Binding-site contacts:
Ligand atom C6 contacts residue TRP307 of chain 1.A at 3.3 Å (hydrophobic).
Ligand atom OAJ contacts residue TRP257 of chain 1.A at 3.7 Å.
Ligand atom CBD contacts residue ASN297 of chain 1.A at 3.3 Å.
Ligand atom OAP contacts residue ARG245 of chain 1.A at 3.6 Å.
Ligand atom CCR contacts residue ARG245 of chain 1.A at 3.5 Å.
Ligand atom CAX contacts residue ALA296 of chain 1.A at 3.7 Å (hydrophobic).
Ligand atom OAS contacts residue ARG245 of chain 1.A at 3.3 Å.
Ligand atom OAN contacts residue TYR249 of chain 1.A at 3.3 Å.
Ligand atom OAU contacts residue TYR311 of chain 1.A at 3.6 Å.
Ligand atom CBI contacts residue TRP307 of chain 1.A at 3.6 Å (hydrophobic).
Ligand atom O5 contacts residue TRP307 of chain 1.A at 2.9 Å (h-bond).
Ligand atom O6 contacts residue TYR311 of chain 1.A at 3.5 Å.
Ligand atom CBC contacts residue LMN1 of chain 1.E at 3.8 Å.
Ligand atom C3 contacts residue ARG245 of chain 1.A at 3.6 Å.
Ligand atom OAT contacts residue GLU252 of chain 1.A at 3.5 Å (salt-bridge).
Ligand atom OAP contacts residue TYR249 of chain 1.A at 3.3 Å.
Ligand atom CBG contacts residue LMN1 of chain 1.E at 3.7 Å.
Ligand atom CAA contacts residue ILE306 of chain 1.A at 3.7 Å (hydrophobic).
Ligand atom CBN contacts residue LMN1 of chain 1.E at 3.7 Å.
Ligand atom CBH contacts residue ILE304 of chain 1.A at 3.8 Å (hydrophobic).
Ligand atom CCH contacts residue ARG245 of chain 1.A at 3.4 Å.
Ligand atom O6 contacts residue TRP307 of chain 1.A at 2.4 Å (h-bond).
Ligand atom OCB contacts residue ARG245 of chain 1.A at 3.5 Å (salt-bridge).
Ligand atom CAZ contacts residue LEU253 of chain 1.A at 3.8 Å (hydrophobic).
Ligand atom OAP contacts residue GLY246 of chain 1.A at 3.3 Å.
Ligand atom OAJ contacts residue LMN1 of chain 1.E at 3.1 Å (h-bond).
Ligand atom CBE contacts residue LMN1 of chain 1.E at 3.7 Å.
Ligand atom CCV contacts residue ARG245 of chain 1.A at 3.8 Å.
Ligand atom CAA contacts residue ILE135 of chain 1.A at 3.7 Å (hydrophobic).
Ligand atom CAW contacts residue ALA139 of chain 1.A at 3.8 Å (hydrophobic).
Ligand atom CAX contacts residue LMN1 of chain 1.E at 3.8 Å.
Ligand atom C6 contacts residue TYR311 of chain 1.A at 3.6 Å (hydrophobic).
Ligand atom CBR contacts residue LMN1 of chain 1.E at 3.8 Å.
Ligand atom CAB contacts residue LEU253 of chain 1.A at 3.8 Å (hydrophobic).
Ligand atom CBE contacts residue LEU303 of chain 1.A at 3.7 Å (hydrophobic).
Ligand atom C5 contacts residue TRP307 of chain 1.A at 3.7 Å (hydrophobic).
Ligand atom OAN contacts residue ARG245 of chain 1.A at 2.5 Å (salt-bridge).
Ligand atom CCJ contacts residue ARG245 of chain 1.A at 3.6 Å.
Ligand atom CAZ contacts residue ASN297 of chain 1.A at 3.6 Å.
Ligand atom CCL contacts residue ARG245 of chain 1.A at 3.5 Å.

Sequence of chain 1.A:
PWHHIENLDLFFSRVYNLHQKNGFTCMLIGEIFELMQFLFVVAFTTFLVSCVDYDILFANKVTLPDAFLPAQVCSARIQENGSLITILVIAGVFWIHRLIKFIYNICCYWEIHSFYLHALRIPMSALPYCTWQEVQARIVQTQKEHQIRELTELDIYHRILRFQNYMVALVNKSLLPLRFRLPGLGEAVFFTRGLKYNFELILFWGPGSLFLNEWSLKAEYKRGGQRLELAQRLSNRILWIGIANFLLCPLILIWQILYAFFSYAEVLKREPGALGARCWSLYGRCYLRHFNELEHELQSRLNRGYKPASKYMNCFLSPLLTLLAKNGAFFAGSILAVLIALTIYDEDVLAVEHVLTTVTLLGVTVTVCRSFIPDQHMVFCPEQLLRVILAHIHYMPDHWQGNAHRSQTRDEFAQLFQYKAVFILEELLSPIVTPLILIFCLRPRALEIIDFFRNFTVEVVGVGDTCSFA

The protein below binds the small molecule below.
Small molecule (SMILES): CCCCCCCCCCC(CCCCCCCCCC)(CO[C@H]1O[C@@H](CO)[C@H](O[C@@H]2O[C@@H](CO)[C@H](O)[C@@H](O)[C@@H]2O)[C@@H](O)[C@@H]1O)CO[C@H]1O[C@@H](CO)[C@H](O[C@@H]2O[C@@H](CO)[C@H](O)[C@@H](O)[C@@H]2O)[C@@H](O)[C@H]1O